Sequence of chain 1.A:
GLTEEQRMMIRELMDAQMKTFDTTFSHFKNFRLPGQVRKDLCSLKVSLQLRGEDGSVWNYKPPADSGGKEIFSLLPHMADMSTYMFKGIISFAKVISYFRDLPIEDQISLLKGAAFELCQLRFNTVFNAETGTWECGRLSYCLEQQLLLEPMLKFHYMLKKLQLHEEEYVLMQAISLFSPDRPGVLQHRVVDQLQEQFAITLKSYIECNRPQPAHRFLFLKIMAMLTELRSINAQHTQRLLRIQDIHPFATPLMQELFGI

A small-molecule ligand and the protein it binds are described below.
Small molecule (SMILES): CC(C)[C@@H](NC(=O)CC(C)(C)O)C(=O)N1CC[C@](O)(c2ccc(Cl)cc2)C(C)(C)C1

Binding-site contacts:
Ligand atom C18 contacts residue MET105 of chain 1.A at 4.0 Å (hydrophobic).
Ligand atom C15 contacts residue MET102 of chain 1.A at 3.7 Å (hydrophobic).
Ligand atom C10 contacts residue PHE140 of chain 1.A at 4.0 Å (hydrophobic).
Ligand atom C22 contacts residue MET182 of chain 1.A at 4.2 Å (hydrophobic).
Ligand atom C10 contacts residue MET182 of chain 1.A at 3.8 Å (hydrophobic).
Ligand atom CL contacts residue LEU99 of chain 1.A at 3.8 Å.
Ligand atom CL contacts residue PHE279 of chain 1.A at 4.0 Å.
Ligand atom C4 contacts residue ALA103 of chain 1.A at 4.0 Å (hydrophobic).
Ligand atom C14 contacts residue LEU65 of chain 1.A at 4.0 Å (hydrophobic).
Ligand atom O27 contacts residue VAL70 of chain 1.A at 3.7 Å.
Ligand atom C2 contacts residue MET102 of chain 1.A at 4.0 Å (hydrophobic).
Ligand atom CL contacts residue MET284 of chain 1.A at 3.8 Å.
Ligand atom C20 contacts residue TYR165 of chain 1.A at 3.9 Å (hydrophobic).
Ligand atom C20 contacts residue TRP158 of chain 1.A at 3.8 Å (hydrophobic).
Ligand atom C16 contacts residue GLN144 of chain 1.A at 3.8 Å.
Ligand atom O27 contacts residue MET102 of chain 1.A at 3.4 Å.
Ligand atom C19 contacts residue PHE147 of chain 1.A at 3.5 Å (hydrophobic).
Ligand atom C4 contacts residue MET102 of chain 1.A at 3.7 Å (hydrophobic).
Ligand atom C16 contacts residue MET182 of chain 1.A at 3.7 Å (hydrophobic).
Ligand atom C18 contacts residue MET102 of chain 1.A at 3.7 Å (hydrophobic).
Ligand atom C19 contacts residue TYR165 of chain 1.A at 3.7 Å (hydrophobic).
Ligand atom C9 contacts residue HIS266 of chain 1.A at 3.3 Å.
Ligand atom O26 contacts residue GLN144 of chain 1.A at 3.7 Å.
Ligand atom C17 contacts residue LEU183 of chain 1.A at 3.9 Å (hydrophobic).
Ligand atom C4 contacts residue SER106 of chain 1.A at 3.9 Å.
Ligand atom C10 contacts residue HIS266 of chain 1.A at 3.7 Å.
Ligand atom C16 contacts residue TRP158 of chain 1.A at 4.1 Å (hydrophobic).
Ligand atom C3 contacts residue LEU99 of chain 1.A at 4.1 Å (hydrophobic).
Ligand atom C12 contacts residue HIS266 of chain 1.A at 3.7 Å.
Ligand atom C19 contacts residue TRP158 of chain 1.A at 3.9 Å (hydrophobic).
Ligand atom C19 contacts residue CYS160 of chain 1.A at 4.1 Å (hydrophobic).
Ligand atom C17 contacts residue TRP158 of chain 1.A at 3.6 Å (hydrophobic).
Ligand atom O29 contacts residue PHE147 of chain 1.A at 3.6 Å.
Ligand atom C11 contacts residue LEU68 of chain 1.A at 4.0 Å (hydrophobic).
Ligand atom C2 contacts residue SER106 of chain 1.A at 4.0 Å.
Ligand atom C14 contacts residue LEU68 of chain 1.A at 4.0 Å (hydrophobic).
Ligand atom O28 contacts residue HIS266 of chain 1.A at 3.1 Å (h-bond).
Ligand atom C5 contacts residue HIS266 of chain 1.A at 4.1 Å.
Ligand atom N24 contacts residue MET182 of chain 1.A at 3.7 Å.
Ligand atom CL contacts residue ALA103 of chain 1.A at 3.5 Å.